Binding-site contacts:
Ligand atom C4 contacts residue ASN657 of chain 1.A at 4.2 Å.
Ligand atom O5 contacts residue ASN657 of chain 1.A at 2.4 Å (h-bond).
Ligand atom C8 contacts residue HIS655 of chain 1.A at 3.9 Å.
Ligand atom C3 contacts residue ASN657 of chain 1.A at 3.8 Å.
Ligand atom C7 contacts residue ASN657 of chain 1.A at 3.4 Å.
Ligand atom C8 contacts residue ASN657 of chain 1.A at 4.5 Å.
Ligand atom N2 contacts residue ASN657 of chain 1.A at 2.8 Å (h-bond).
Ligand atom C1 contacts residue ASN657 of chain 1.A at 1.4 Å.
Ligand atom O7 contacts residue ASN657 of chain 1.A at 3.7 Å.
Ligand atom C2 contacts residue ASN657 of chain 1.A at 2.4 Å.
Ligand atom C5 contacts residue ASN657 of chain 1.A at 3.7 Å.

Sequence of chain 1.A:
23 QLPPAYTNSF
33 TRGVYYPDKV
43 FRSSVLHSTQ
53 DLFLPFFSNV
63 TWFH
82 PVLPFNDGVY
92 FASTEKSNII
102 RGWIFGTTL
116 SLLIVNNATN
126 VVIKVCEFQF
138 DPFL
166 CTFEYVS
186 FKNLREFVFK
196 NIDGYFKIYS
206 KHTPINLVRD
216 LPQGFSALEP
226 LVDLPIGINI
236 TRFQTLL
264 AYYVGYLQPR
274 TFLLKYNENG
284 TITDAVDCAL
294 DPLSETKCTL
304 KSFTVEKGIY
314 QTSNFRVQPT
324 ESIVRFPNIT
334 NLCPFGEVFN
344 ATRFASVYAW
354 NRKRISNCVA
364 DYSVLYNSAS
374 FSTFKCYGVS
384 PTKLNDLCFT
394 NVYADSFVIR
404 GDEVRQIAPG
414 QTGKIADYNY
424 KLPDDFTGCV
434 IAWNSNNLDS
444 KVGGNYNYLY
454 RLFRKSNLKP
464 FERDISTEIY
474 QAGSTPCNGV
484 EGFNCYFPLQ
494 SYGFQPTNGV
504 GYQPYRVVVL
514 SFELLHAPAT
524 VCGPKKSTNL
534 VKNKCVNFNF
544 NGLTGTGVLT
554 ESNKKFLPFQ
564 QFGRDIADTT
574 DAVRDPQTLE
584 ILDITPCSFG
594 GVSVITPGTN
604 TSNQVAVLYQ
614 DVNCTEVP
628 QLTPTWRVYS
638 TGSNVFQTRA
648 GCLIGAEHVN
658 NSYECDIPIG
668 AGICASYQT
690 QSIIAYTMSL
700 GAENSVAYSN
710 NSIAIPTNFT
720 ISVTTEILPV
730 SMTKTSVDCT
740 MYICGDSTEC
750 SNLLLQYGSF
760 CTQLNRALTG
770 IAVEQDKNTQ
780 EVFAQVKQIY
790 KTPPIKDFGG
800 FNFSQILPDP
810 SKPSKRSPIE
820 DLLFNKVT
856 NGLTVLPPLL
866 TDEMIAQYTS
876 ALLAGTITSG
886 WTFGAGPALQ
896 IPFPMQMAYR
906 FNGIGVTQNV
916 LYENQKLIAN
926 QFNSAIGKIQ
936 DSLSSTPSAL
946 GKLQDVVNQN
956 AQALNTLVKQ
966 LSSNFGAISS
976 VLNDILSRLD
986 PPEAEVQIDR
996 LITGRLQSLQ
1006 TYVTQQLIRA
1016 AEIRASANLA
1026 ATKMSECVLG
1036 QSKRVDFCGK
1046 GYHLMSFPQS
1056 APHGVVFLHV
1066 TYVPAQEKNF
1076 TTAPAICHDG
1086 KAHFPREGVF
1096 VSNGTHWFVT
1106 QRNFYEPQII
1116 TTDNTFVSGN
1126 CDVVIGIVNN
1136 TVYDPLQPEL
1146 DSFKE

The small molecule below binds the protein below.
Small molecule (SMILES): CC(=O)N[C@@H]1[C@@H](O)[C@H](O)[C@@H](CO)O[C@H]1O